Sequence of chain 1.A:
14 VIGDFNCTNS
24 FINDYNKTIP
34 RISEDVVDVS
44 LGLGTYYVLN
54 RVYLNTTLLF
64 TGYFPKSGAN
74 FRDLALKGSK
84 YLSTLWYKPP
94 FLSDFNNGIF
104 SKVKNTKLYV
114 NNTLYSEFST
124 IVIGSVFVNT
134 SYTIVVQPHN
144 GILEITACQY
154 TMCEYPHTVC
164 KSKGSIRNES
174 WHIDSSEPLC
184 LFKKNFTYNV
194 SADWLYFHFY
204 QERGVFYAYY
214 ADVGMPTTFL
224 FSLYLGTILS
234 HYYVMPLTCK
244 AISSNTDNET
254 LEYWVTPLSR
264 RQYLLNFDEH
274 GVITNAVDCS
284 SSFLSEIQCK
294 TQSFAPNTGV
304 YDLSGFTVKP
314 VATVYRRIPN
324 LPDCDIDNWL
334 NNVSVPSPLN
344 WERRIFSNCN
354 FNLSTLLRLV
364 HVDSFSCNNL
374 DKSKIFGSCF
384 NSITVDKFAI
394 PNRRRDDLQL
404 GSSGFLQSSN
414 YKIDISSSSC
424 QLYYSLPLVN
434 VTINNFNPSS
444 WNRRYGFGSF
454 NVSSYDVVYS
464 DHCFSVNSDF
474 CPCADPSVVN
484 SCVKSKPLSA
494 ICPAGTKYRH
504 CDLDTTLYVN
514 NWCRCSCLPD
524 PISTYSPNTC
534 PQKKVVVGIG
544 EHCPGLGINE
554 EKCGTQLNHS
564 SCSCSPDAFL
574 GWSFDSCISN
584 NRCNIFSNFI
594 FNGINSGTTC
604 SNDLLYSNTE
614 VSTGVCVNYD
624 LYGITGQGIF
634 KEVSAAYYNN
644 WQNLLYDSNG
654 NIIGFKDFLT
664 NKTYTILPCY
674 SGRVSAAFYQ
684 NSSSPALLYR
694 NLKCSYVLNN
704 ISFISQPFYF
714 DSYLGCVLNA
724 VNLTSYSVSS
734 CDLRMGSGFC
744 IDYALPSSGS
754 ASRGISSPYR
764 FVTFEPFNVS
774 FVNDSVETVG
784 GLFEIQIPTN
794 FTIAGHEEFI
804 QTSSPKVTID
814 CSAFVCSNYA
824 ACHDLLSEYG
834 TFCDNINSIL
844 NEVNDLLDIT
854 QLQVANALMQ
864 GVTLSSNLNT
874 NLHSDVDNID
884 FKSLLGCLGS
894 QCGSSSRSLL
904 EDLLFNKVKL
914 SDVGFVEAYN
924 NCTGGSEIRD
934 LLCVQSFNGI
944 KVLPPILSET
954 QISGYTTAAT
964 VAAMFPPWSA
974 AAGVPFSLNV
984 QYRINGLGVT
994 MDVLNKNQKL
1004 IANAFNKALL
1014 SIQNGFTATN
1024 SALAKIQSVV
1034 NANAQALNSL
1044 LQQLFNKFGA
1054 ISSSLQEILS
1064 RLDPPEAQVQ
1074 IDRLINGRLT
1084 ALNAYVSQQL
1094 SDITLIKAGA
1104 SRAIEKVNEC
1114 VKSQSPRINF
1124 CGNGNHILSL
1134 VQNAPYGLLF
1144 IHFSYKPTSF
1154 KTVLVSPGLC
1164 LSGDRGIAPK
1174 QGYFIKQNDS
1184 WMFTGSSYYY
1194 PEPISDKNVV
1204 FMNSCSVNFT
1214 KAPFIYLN

Binding-site contacts:
Ligand atom O7 contacts residue ASN605 of chain 1.A at 4.5 Å.
Ligand atom C6 contacts residue ARG361 of chain 1.A at 3.5 Å.
Ligand atom O6 contacts residue THR358 of chain 1.A at 3.4 Å.
Ligand atom C1 contacts residue THR358 of chain 1.A at 3.8 Å.
Ligand atom C4 contacts residue ASN355 of chain 1.A at 4.2 Å.
Ligand atom O6 contacts residue ARG361 of chain 1.A at 3.3 Å (salt-bridge).
Ligand atom N2 contacts residue SER357 of chain 1.A at 3.6 Å.
Ligand atom O7 contacts residue LEU608 of chain 1.A at 3.1 Å (h-bond).
Ligand atom C7 contacts residue LEU608 of chain 1.A at 3.6 Å (hydrophobic).
Ligand atom C2 contacts residue ASN355 of chain 1.A at 2.5 Å.
Ligand atom C6 contacts residue THR358 of chain 1.A at 4.2 Å.
Ligand atom C7 contacts residue ASN355 of chain 1.A at 3.7 Å.
Ligand atom C3 contacts residue ASN355 of chain 1.A at 3.9 Å.
Ligand atom C8 contacts residue ASN355 of chain 1.A at 3.9 Å.
Ligand atom N2 contacts residue ASN355 of chain 1.A at 2.8 Å (h-bond).
Ligand atom C8 contacts residue ASP606 of chain 1.A at 3.7 Å.
Ligand atom C5 contacts residue ARG361 of chain 1.A at 4.3 Å.
Ligand atom C8 contacts residue ASN605 of chain 1.A at 3.3 Å.
Ligand atom C1 contacts residue ASN355 of chain 1.A at 1.4 Å.
Ligand atom O5 contacts residue THR358 of chain 1.A at 3.7 Å.
Ligand atom C8 contacts residue LEU607 of chain 1.A at 3.7 Å (hydrophobic).
Ligand atom N2 contacts residue ASN605 of chain 1.A at 4.3 Å.
Ligand atom C7 contacts residue SER357 of chain 1.A at 4.4 Å.
Ligand atom O5 contacts residue ASN355 of chain 1.A at 2.3 Å (h-bond).
Ligand atom C3 contacts residue SER357 of chain 1.A at 4.4 Å.
Ligand atom O6 contacts residue TYR609 of chain 1.A at 3.9 Å.
Ligand atom C5 contacts residue ASN355 of chain 1.A at 3.6 Å.
Ligand atom O6 contacts residue ASN355 of chain 1.A at 4.4 Å.
Ligand atom C1 contacts residue SER357 of chain 1.A at 3.7 Å.
Ligand atom C7 contacts residue ASN605 of chain 1.A at 3.9 Å.
Ligand atom C2 contacts residue SER357 of chain 1.A at 4.2 Å.
Ligand atom C8 contacts residue LEU608 of chain 1.A at 3.3 Å (hydrophobic).
Ligand atom C8 contacts residue SER357 of chain 1.A at 4.2 Å.
Ligand atom C5 contacts residue THR358 of chain 1.A at 4.2 Å.

This small molecule binds to this protein.
Small molecule (SMILES): CC(=O)N[C@H]1[C@H](O[C@H]2[C@H](O)[C@@H](NC(C)=O)CO[C@@H]2CO)O[C@H](CO)[C@@H](O)[C@@H]1O